A small-molecule ligand and the protein it binds are described below.
Small molecule (SMILES): O=C([O-])c1ccc[nH]1

Binding-site contacts:
Ligand atom C3 contacts residue MET90 of chain 1.B at 4.1 Å (hydrophobic).
Ligand atom N6 contacts residue HIS93 of chain 1.B at 4.0 Å.
Ligand atom O7 contacts residue CYS256 of chain 1.B at 3.6 Å.
Ligand atom O8 contacts residue CYS91 of chain 1.B at 4.0 Å.
Ligand atom C5 contacts residue ASP252 of chain 1.B at 3.5 Å.
Ligand atom C2 contacts residue ASP252 of chain 1.B at 4.0 Å.
Ligand atom O8 contacts residue HIS93 of chain 1.B at 2.6 Å (h-bond).
Ligand atom O8 contacts residue GLY257 of chain 1.B at 3.3 Å (h-bond).
Ligand atom C4 contacts residue CYS256 of chain 1.B at 3.9 Å (hydrophobic).
Ligand atom O8 contacts residue GLY92 of chain 1.B at 3.9 Å.
Ligand atom C2 contacts residue THR258 of chain 1.B at 3.4 Å.
Ligand atom C1 contacts residue HIS93 of chain 1.B at 3.3 Å.
Ligand atom O7 contacts residue THR258 of chain 1.B at 2.5 Å (h-bond).
Ligand atom C4 contacts residue LEU226 of chain 1.B at 4.4 Å (hydrophobic).
Ligand atom O7 contacts residue HIS93 of chain 1.B at 3.7 Å.
Ligand atom C4 contacts residue LEU88 of chain 1.B at 4.2 Å (hydrophobic).
Ligand atom C3 contacts residue THR258 of chain 1.B at 3.1 Å.
Ligand atom C1 contacts residue GLY257 of chain 1.B at 3.3 Å.
Ligand atom O8 contacts residue SER254 of chain 1.B at 3.8 Å.
Ligand atom C1 contacts residue CYS256 of chain 1.B at 3.4 Å (hydrophobic).
Ligand atom O7 contacts residue GLY92 of chain 1.B at 2.8 Å (h-bond).
Ligand atom N6 contacts residue CYS256 of chain 1.B at 2.9 Å (h-bond).
Ligand atom C1 contacts residue CYS91 of chain 1.B at 3.9 Å (hydrophobic).
Ligand atom O8 contacts residue CYS256 of chain 1.B at 3.5 Å.
Ligand atom C1 contacts residue GLY92 of chain 1.B at 3.5 Å.
Ligand atom C2 contacts residue CYS91 of chain 1.B at 4.0 Å (hydrophobic).
Ligand atom O7 contacts residue CYS91 of chain 1.B at 3.7 Å.
Ligand atom C3 contacts residue CYS91 of chain 1.B at 3.8 Å (hydrophobic).
Ligand atom C4 contacts residue THR258 of chain 1.B at 4.2 Å.
Ligand atom N6 contacts residue ASP252 of chain 1.B at 3.1 Å (salt-bridge).
Ligand atom C5 contacts residue CYS256 of chain 1.B at 3.4 Å (hydrophobic).
Ligand atom C2 contacts residue HIS93 of chain 1.B at 3.6 Å.
Ligand atom O7 contacts residue GLY257 of chain 1.B at 2.9 Å (h-bond).
Ligand atom O8 contacts residue ASP252 of chain 1.B at 4.2 Å.
Ligand atom C3 contacts residue HIS93 of chain 1.B at 4.3 Å.
Ligand atom C5 contacts residue VAL244 of chain 1.B at 4.2 Å (hydrophobic).
Ligand atom C5 contacts residue PHE246 of chain 1.B at 3.6 Å (hydrophobic).
Ligand atom C3 contacts residue CYS256 of chain 1.B at 3.7 Å (hydrophobic).
Ligand atom C1 contacts residue THR258 of chain 1.B at 3.4 Å.
Ligand atom C2 contacts residue CYS256 of chain 1.B at 3.0 Å (hydrophobic).

Sequence of chain 1.B:
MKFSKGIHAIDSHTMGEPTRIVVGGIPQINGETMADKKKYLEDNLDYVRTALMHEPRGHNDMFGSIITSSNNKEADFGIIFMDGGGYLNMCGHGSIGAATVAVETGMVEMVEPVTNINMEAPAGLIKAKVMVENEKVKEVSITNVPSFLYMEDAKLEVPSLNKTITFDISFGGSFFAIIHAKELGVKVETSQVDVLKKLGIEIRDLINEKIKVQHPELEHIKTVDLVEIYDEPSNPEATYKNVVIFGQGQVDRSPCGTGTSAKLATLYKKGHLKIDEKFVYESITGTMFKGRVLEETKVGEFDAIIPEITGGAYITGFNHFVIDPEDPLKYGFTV